This small molecule binds to this protein.
Small molecule (SMILES): O=c1ccn([C@@H]2O[C@H](COP(=O)(O)NP(=O)(O)OP(=O)(O)O)[C@@H](O)[C@H]2O)c(=O)[nH]1

Binding-site contacts:
Ligand atom O1A contacts residue ARG293 of chain 1.B at 2.5 Å (salt-bridge).
Ligand atom O1G contacts residue LYS501 of chain 1.B at 3.2 Å (salt-bridge).
Ligand atom O2' contacts residue ASP460 of chain 1.B at 2.7 Å (salt-bridge).
Ligand atom O2A contacts residue ASP364 of chain 1.B at 2.7 Å (salt-bridge).
Ligand atom O2B contacts residue GLN385 of chain 1.B at 3.5 Å (h-bond).
Ligand atom O2 contacts residue THR456 of chain 1.B at 3.4 Å.
Ligand atom O2G contacts residue LYS291 of chain 1.B at 3.2 Å.
Ligand atom O3B contacts residue GLN385 of chain 1.B at 2.8 Å (h-bond).
Ligand atom O5' contacts residue U8 of chain 1.G at 2.9 Å (h-bond).
Ligand atom C4' contacts residue ASP460 of chain 1.B at 3.1 Å.
Ligand atom O3' contacts residue ASP387 of chain 1.B at 3.1 Å.
Ligand atom C1' contacts residue ASP460 of chain 1.B at 3.4 Å.
Ligand atom O2B contacts residue PHE383 of chain 1.B at 3.4 Å (h-bond).
Ligand atom O2A contacts residue U8 of chain 1.G at 2.6 Å (h-bond).
Ligand atom C2 contacts residue A2 of chain 1.H at 3.4 Å.
Ligand atom PA contacts residue U8 of chain 1.G at 3.1 Å.
Ligand atom O5' contacts residue ASP364 of chain 1.B at 3.0 Å (salt-bridge).
Ligand atom O1B contacts residue GLN385 of chain 1.B at 3.4 Å.
Ligand atom N3A contacts residue ARG293 of chain 1.B at 2.9 Å (salt-bridge).
Ligand atom PA contacts residue ASP364 of chain 1.B at 2.9 Å.
Ligand atom O2' contacts residue ASP387 of chain 1.B at 3.3 Å.
Ligand atom O2 contacts residue THR451 of chain 1.B at 3.4 Å.
Ligand atom O2B contacts residue MET386 of chain 1.B at 2.9 Å (h-bond).
Ligand atom PG contacts residue ARG177 of chain 1.B at 3.4 Å.
Ligand atom O3G contacts residue LYS501 of chain 1.B at 3.0 Å (salt-bridge).
Ligand atom O4 contacts residue LYS279 of chain 1.B at 2.6 Å (salt-bridge).
Ligand atom O2B contacts residue ASP364 of chain 1.B at 2.9 Å (salt-bridge).
Ligand atom C5' contacts residue ASP364 of chain 1.B at 3.0 Å.
Ligand atom O4 contacts residue A2 of chain 1.H at 2.9 Å (h-bond).
Ligand atom O2G contacts residue ARG177 of chain 1.B at 3.1 Å (salt-bridge).
Ligand atom C5 contacts residue ARG293 of chain 1.B at 3.3 Å.
Ligand atom O2' contacts residue THR451 of chain 1.B at 2.9 Å (h-bond).
Ligand atom PA contacts residue ARG293 of chain 1.B at 3.2 Å.
Ligand atom O3G contacts residue ARG177 of chain 1.B at 2.9 Å (salt-bridge).
Ligand atom N3 contacts residue A2 of chain 1.H at 2.6 Å (h-bond).
Ligand atom O4' contacts residue ASP460 of chain 1.B at 3.1 Å (salt-bridge).
Ligand atom O2 contacts residue A2 of chain 1.H at 3.2 Å (h-bond).
Ligand atom O4' contacts residue U8 of chain 1.G at 3.1 Å (h-bond).
Ligand atom O4 contacts residue U8 of chain 1.G at 3.3 Å (h-bond).
Ligand atom N3A contacts residue ASP364 of chain 1.B at 3.2 Å (salt-bridge).

Sequence of chain 1.B:
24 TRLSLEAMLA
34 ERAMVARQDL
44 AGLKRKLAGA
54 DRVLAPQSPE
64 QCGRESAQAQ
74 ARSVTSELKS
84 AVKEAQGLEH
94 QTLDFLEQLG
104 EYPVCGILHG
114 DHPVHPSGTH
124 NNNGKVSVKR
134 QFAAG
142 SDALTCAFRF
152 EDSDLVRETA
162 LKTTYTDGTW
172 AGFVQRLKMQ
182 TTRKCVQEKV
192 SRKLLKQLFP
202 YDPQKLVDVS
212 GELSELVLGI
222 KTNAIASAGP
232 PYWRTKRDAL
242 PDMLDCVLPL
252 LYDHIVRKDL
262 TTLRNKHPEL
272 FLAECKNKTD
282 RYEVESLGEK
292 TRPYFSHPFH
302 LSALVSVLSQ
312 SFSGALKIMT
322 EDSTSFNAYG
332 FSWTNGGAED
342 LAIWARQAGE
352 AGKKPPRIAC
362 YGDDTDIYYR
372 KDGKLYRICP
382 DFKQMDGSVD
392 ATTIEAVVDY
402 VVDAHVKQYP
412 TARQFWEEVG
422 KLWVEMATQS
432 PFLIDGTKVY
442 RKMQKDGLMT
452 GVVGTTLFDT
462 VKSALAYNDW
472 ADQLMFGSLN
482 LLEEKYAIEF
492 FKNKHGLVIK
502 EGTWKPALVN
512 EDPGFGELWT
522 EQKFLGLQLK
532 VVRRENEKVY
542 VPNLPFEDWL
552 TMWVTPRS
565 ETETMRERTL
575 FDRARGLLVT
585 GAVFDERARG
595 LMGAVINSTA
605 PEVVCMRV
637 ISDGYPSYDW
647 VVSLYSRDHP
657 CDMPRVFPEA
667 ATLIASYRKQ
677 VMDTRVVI